This small molecule binds to this protein.
Small molecule (SMILES): CCOC(=O)c1c(/C(C#N)=C\N)c2ccc(Cl)c(Cl)c2n1C

Binding-site contacts:
Ligand atom CL1 contacts residue LEU99 of chain 1.A at 3.8 Å.
Ligand atom CAB contacts residue VAL30 of chain 1.A at 3.9 Å (hydrophobic).
Ligand atom CAJ contacts residue VAL179 of chain 1.A at 3.9 Å (hydrophobic).
Ligand atom CAB contacts residue LEU22 of chain 1.A at 3.6 Å (hydrophobic).
Ligand atom NAC contacts residue ASP180 of chain 1.A at 3.8 Å.
Ligand atom CAJ contacts residue VAL80 of chain 1.A at 3.9 Å (hydrophobic).
Ligand atom NAC contacts residue LYS46 of chain 1.A at 2.7 Å (salt-bridge).
Ligand atom CAU contacts residue VAL30 of chain 1.A at 3.9 Å (hydrophobic).
Ligand atom CAP contacts residue LEU150 of chain 1.A at 3.8 Å (hydrophobic).
Ligand atom NAV contacts residue VAL30 of chain 1.A at 3.9 Å.
Ligand atom CAQ contacts residue LEU150 of chain 1.A at 3.3 Å (hydrophobic).
Ligand atom CAJ contacts residue PHE96 of chain 1.A at 3.8 Å (hydrophobic).
Ligand atom CL1 contacts residue LEU150 of chain 1.A at 3.9 Å.
Ligand atom CAU contacts residue LEU150 of chain 1.A at 3.4 Å (hydrophobic).
Ligand atom CL1 contacts residue ALA44 of chain 1.A at 3.6 Å.
Ligand atom CAT contacts residue LEU150 of chain 1.A at 3.8 Å (hydrophobic).
Ligand atom CAA contacts residue GLY25 of chain 1.A at 3.9 Å.
Ligand atom CAH contacts residue LYS46 of chain 1.A at 3.8 Å.
Ligand atom NAD contacts residue ASN148 of chain 1.A at 3.3 Å (h-bond).
Ligand atom NAD contacts residue VAL179 of chain 1.A at 3.8 Å.
Ligand atom OAE contacts residue GLY23 of chain 1.A at 3.3 Å.
Ligand atom CAH contacts residue PHE27 of chain 1.A at 3.8 Å (hydrophobic).
Ligand atom CL2 contacts residue GLU97 of chain 1.A at 2.9 Å.
Ligand atom CAI contacts residue VAL179 of chain 1.A at 3.5 Å (hydrophobic).
Ligand atom CAI contacts residue ASN148 of chain 1.A at 3.3 Å.
Ligand atom CAA contacts residue GLU24 of chain 1.A at 3.6 Å.
Ligand atom CL2 contacts residue ALA44 of chain 1.A at 3.6 Å.
Ligand atom CAO contacts residue VAL179 of chain 1.A at 3.9 Å (hydrophobic).
Ligand atom CL1 contacts residue LEU22 of chain 1.A at 3.6 Å.
Ligand atom CAL contacts residue GLU24 of chain 1.A at 3.6 Å.
Ligand atom CAR contacts residue VAL30 of chain 1.A at 3.8 Å (hydrophobic).
Ligand atom CAA contacts residue GLU147 of chain 1.A at 4.0 Å.
Ligand atom NAC contacts residue PHE27 of chain 1.A at 3.8 Å.
Ligand atom OAM contacts residue PHE27 of chain 1.A at 3.8 Å.
Ligand atom NAD contacts residue GLU147 of chain 1.A at 3.0 Å (salt-bridge).
Ligand atom CL2 contacts residue PHE96 of chain 1.A at 3.5 Å.
Ligand atom CAS contacts residue VAL30 of chain 1.A at 3.7 Å (hydrophobic).
Ligand atom NAV contacts residue LEU150 of chain 1.A at 3.8 Å.
Ligand atom CAK contacts residue VAL179 of chain 1.A at 3.7 Å (hydrophobic).
Ligand atom CL2 contacts residue LEU99 of chain 1.A at 3.7 Å.

Sequence of chain 1.A:
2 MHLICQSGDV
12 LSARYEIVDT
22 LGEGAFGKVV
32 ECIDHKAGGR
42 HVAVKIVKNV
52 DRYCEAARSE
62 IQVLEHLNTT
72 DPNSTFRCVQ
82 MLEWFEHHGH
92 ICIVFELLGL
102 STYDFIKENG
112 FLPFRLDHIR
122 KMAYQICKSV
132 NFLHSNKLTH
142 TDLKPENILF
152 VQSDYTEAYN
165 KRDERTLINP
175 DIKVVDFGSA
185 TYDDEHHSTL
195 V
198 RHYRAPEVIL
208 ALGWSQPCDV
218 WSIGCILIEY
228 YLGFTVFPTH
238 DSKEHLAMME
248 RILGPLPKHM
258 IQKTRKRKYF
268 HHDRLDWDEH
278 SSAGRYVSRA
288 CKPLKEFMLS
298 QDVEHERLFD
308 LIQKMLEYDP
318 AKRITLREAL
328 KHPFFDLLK